Sequence of chain 2.A:
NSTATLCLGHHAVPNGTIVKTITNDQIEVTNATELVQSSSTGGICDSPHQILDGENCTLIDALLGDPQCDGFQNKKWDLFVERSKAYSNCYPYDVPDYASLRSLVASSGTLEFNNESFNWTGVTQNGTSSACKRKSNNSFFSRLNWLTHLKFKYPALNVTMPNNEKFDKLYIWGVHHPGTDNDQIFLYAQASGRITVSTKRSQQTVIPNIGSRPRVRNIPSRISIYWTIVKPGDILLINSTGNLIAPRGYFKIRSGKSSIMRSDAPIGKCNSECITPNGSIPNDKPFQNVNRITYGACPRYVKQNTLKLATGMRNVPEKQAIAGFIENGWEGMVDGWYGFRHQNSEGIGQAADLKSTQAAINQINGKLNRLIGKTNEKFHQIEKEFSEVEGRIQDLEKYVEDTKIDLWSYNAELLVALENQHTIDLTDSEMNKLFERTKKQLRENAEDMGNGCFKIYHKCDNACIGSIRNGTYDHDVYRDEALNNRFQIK

Binding-site contacts:
Ligand atom C4 contacts residue ASN133 of chain 2.A at 4.0 Å.
Ligand atom C2 contacts residue ASN133 of chain 2.A at 2.8 Å.
Ligand atom O5 contacts residue ASN133 of chain 2.A at 2.3 Å (h-bond).
Ligand atom C7 contacts residue EPE1 of chain 2.J at 4.3 Å.
Ligand atom C5 contacts residue ASN133 of chain 2.A at 3.1 Å.
Ligand atom O6 contacts residue ASN133 of chain 2.A at 4.2 Å.
Ligand atom O6 contacts residue GLN132 of chain 2.A at 4.2 Å.
Ligand atom C7 contacts residue ASN133 of chain 2.A at 4.2 Å.
Ligand atom O5 contacts residue GLN132 of chain 2.A at 4.3 Å.
Ligand atom C3 contacts residue ASN133 of chain 2.A at 3.7 Å.
Ligand atom O7 contacts residue EPE1 of chain 2.J at 3.4 Å.
Ligand atom C1 contacts residue ASN133 of chain 2.A at 1.4 Å.
Ligand atom C6 contacts residue ASN133 of chain 2.A at 4.2 Å.
Ligand atom C1 contacts residue ARG255 of chain 2.A at 4.3 Å.
Ligand atom C8 contacts residue ARG255 of chain 2.A at 3.9 Å.
Ligand atom N2 contacts residue ASN133 of chain 2.A at 3.2 Å (h-bond).

This protein binds this small molecule.
Small molecule (SMILES): CC(=O)N[C@@H]1[C@@H](O)[C@H](O)[C@@H](CO)O[C@H]1O